Sequence of chain 1.B:
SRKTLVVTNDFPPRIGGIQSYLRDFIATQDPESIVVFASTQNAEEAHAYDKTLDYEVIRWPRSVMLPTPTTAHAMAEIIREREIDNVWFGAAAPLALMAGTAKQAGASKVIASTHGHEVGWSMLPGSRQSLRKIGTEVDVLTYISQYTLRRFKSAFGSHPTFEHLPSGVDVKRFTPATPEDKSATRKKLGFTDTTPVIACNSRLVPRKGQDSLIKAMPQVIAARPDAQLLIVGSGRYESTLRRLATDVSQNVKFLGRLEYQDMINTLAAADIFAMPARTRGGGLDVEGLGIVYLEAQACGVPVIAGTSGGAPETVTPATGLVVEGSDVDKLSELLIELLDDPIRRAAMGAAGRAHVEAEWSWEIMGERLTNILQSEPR

Binding-site contacts:
Ligand atom N7 contacts residue SER205 of chain 1.B at 4.2 Å.
Ligand atom O2B contacts residue ARG206 of chain 1.B at 2.7 Å (salt-bridge).
Ligand atom N1 contacts residue MET266 of chain 1.B at 4.1 Å.
Ligand atom O1A contacts residue LYS211 of chain 1.B at 3.7 Å.
Ligand atom O3A contacts residue LYS211 of chain 1.B at 3.5 Å (salt-bridge).
Ligand atom C2 contacts residue MET266 of chain 1.B at 3.8 Å (hydrophobic).
Ligand atom N1 contacts residue ARG260 of chain 1.B at 3.9 Å.
Ligand atom O3' contacts residue ILE294 of chain 1.B at 3.7 Å.
Ligand atom O6 contacts residue ARG260 of chain 1.B at 3.3 Å.
Ligand atom N2 contacts residue TYR263 of chain 1.B at 3.6 Å.
Ligand atom O6 contacts residue LEU261 of chain 1.B at 3.3 Å (h-bond).
Ligand atom N2 contacts residue MET266 of chain 1.B at 3.9 Å.
Ligand atom O2B contacts residue ARG210 of chain 1.B at 3.8 Å.
Ligand atom N2 contacts residue LEU261 of chain 1.B at 3.1 Å (h-bond).
Ligand atom PB contacts residue ARG206 of chain 1.B at 3.9 Å.
Ligand atom C2' contacts residue GLU298 of chain 1.B at 3.6 Å.
Ligand atom O2A contacts residue ARG206 of chain 1.B at 3.1 Å (salt-bridge).
Ligand atom N1 contacts residue LEU261 of chain 1.B at 2.9 Å (h-bond).
Ligand atom C6 contacts residue LEU261 of chain 1.B at 4.0 Å (hydrophobic).
Ligand atom O6 contacts residue GLY236 of chain 1.B at 3.7 Å.
Ligand atom O2B contacts residue LYS211 of chain 1.B at 3.1 Å (salt-bridge).
Ligand atom C3' contacts residue VAL295 of chain 1.B at 3.9 Å (hydrophobic).
Ligand atom O3' contacts residue GLU298 of chain 1.B at 2.7 Å (salt-bridge).
Ligand atom O2' contacts residue GLU298 of chain 1.B at 3.0 Å (salt-bridge).
Ligand atom O1B contacts residue GLU290 of chain 1.B at 3.9 Å.
Ligand atom C6 contacts residue ARG260 of chain 1.B at 3.7 Å.
Ligand atom N3 contacts residue MET266 of chain 1.B at 3.7 Å.
Ligand atom O1A contacts residue SER205 of chain 1.B at 3.8 Å.
Ligand atom N2 contacts residue GLU262 of chain 1.B at 4.1 Å.
Ligand atom C5' contacts residue VAL295 of chain 1.B at 3.9 Å (hydrophobic).
Ligand atom O2' contacts residue MET266 of chain 1.B at 3.6 Å.
Ligand atom O1B contacts residue LYS211 of chain 1.B at 3.4 Å (salt-bridge).
Ligand atom O3B contacts residue ARG206 of chain 1.B at 4.1 Å.
Ligand atom PB contacts residue LYS211 of chain 1.B at 3.5 Å.
Ligand atom O6 contacts residue VAL235 of chain 1.B at 3.5 Å.
Ligand atom C2 contacts residue LEU261 of chain 1.B at 3.4 Å (hydrophobic).
Ligand atom O6 contacts residue GLY259 of chain 1.B at 4.1 Å.
Ligand atom O1A contacts residue ARG206 of chain 1.B at 3.1 Å (salt-bridge).
Ligand atom C3' contacts residue GLU298 of chain 1.B at 3.4 Å.
Ligand atom PA contacts residue ARG206 of chain 1.B at 3.8 Å.

This small molecule binds to this protein.
Small molecule (SMILES): Nc1nc2c(ncn2[C@@H]2O[C@H](CO[P](=O)(O)O[P](=O)(O)O[C@H]3O[C@H](CO)[C@@H](O)[C@H](O)[C@@H]3O)[C@@H](O)[C@H]2O)c(=O)[nH]1